Binding-site contacts:
Ligand atom C01 contacts residue TRP51 of chain 1.B at 3.5 Å (hydrophobic).
Ligand atom O12 contacts residue ASN37 of chain 1.B at 3.3 Å (h-bond).
Ligand atom C10 contacts residue LEU54 of chain 1.B at 4.1 Å (hydrophobic).
Ligand atom N05 contacts residue LYS35 of chain 1.B at 3.9 Å.
Ligand atom C11 contacts residue ASN37 of chain 1.B at 4.0 Å.
Ligand atom O12 contacts residue ARG78 of chain 1.B at 4.0 Å.
Ligand atom C03 contacts residue TRP51 of chain 1.B at 3.8 Å (hydrophobic).
Ligand atom C09 contacts residue LEU54 of chain 1.B at 3.9 Å (hydrophobic).
Ligand atom C10 contacts residue ARG78 of chain 1.B at 3.2 Å.
Ligand atom N02 contacts residue SER52 of chain 1.B at 2.7 Å (h-bond).
Ligand atom C03 contacts residue SER52 of chain 1.B at 4.0 Å.
Ligand atom C01 contacts residue SER52 of chain 1.B at 3.3 Å.
Ligand atom N06 contacts residue THR53 of chain 1.B at 4.2 Å.
Ligand atom N05 contacts residue THR53 of chain 1.B at 4.2 Å.
Ligand atom C11 contacts residue SO41 of chain 1.J at 4.1 Å.
Ligand atom N05 contacts residue ASP150 of chain 1.B at 3.7 Å.
Ligand atom C01 contacts residue ASN41 of chain 1.B at 3.9 Å.
Ligand atom N06 contacts residue ASP150 of chain 1.B at 2.7 Å (salt-bridge).
Ligand atom C13 contacts residue LYS35 of chain 1.B at 4.2 Å.
Ligand atom N05 contacts residue TRP51 of chain 1.B at 4.1 Å.
Ligand atom C01 contacts residue TRP102 of chain 1.B at 3.4 Å (hydrophobic).
Ligand atom O14 contacts residue ASN41 of chain 1.B at 2.9 Å (h-bond).
Ligand atom N02 contacts residue TRP51 of chain 1.B at 3.3 Å.
Ligand atom C03 contacts residue ASN41 of chain 1.B at 4.0 Å.
Ligand atom C09 contacts residue ARG78 of chain 1.B at 3.3 Å.
Ligand atom C10 contacts residue SO41 of chain 1.J at 3.4 Å.
Ligand atom C09 contacts residue SO41 of chain 1.J at 4.2 Å.
Ligand atom C07 contacts residue LYS35 of chain 1.B at 3.9 Å.
Ligand atom C09 contacts residue ASP150 of chain 1.B at 3.4 Å.
Ligand atom N05 contacts residue SER52 of chain 1.B at 3.9 Å.
Ligand atom C08 contacts residue ASN37 of chain 1.B at 4.1 Å.
Ligand atom N02 contacts residue LEU113 of chain 1.B at 3.9 Å.
Ligand atom C11 contacts residue ARG78 of chain 1.B at 3.7 Å.
Ligand atom C07 contacts residue ASP150 of chain 1.B at 3.7 Å.
Ligand atom C08 contacts residue ARG78 of chain 1.B at 3.8 Å.
Ligand atom C13 contacts residue ASN37 of chain 1.B at 4.0 Å.
Ligand atom O14 contacts residue TRP51 of chain 1.B at 4.2 Å.
Ligand atom N06 contacts residue LYS35 of chain 1.B at 3.8 Å.
Ligand atom C08 contacts residue ASP150 of chain 1.B at 4.0 Å.
Ligand atom C04 contacts residue LYS35 of chain 1.B at 4.1 Å.

Sequence of chain 1.B:
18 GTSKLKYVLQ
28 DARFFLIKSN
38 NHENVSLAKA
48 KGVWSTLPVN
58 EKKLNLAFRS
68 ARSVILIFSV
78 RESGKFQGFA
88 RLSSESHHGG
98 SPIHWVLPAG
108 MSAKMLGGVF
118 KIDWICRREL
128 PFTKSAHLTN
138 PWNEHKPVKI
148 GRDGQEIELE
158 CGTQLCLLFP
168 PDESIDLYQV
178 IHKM

This small molecule binds to this protein.
Small molecule (SMILES): CNC(=O)c1cc(-c2ccco2)[nH]n1